Sequence of chain 1.B:
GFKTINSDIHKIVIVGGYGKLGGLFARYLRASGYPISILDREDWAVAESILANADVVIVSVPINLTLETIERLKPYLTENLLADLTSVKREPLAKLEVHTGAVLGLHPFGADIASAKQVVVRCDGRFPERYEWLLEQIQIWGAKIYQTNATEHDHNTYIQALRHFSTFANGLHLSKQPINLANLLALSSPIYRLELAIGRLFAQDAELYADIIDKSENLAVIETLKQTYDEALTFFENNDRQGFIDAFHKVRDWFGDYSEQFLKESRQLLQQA

This small molecule binds to this protein.
Small molecule (SMILES): N[C@@H](Cc1ccc(O)cc1)C(=O)O

Binding-site contacts:
Ligand atom CD2 contacts residue TYR227 of chain 1.A at 3.5 Å (hydrophobic).
Ligand atom CZ contacts residue GLN177 of chain 1.A at 3.1 Å.
Ligand atom OH contacts residue SER100 of chain 1.A at 2.4 Å (h-bond).
Ligand atom C contacts residue TYR227 of chain 1.A at 3.7 Å (hydrophobic).
Ligand atom O contacts residue GLN222 of chain 1.A at 3.0 Å (h-bond).
Ligand atom CE1 contacts residue GLN177 of chain 1.A at 3.5 Å.
Ligand atom CZ contacts residue NAD1 of chain 1.D at 3.4 Å.
Ligand atom OH contacts residue HIS121 of chain 1.A at 2.6 Å (h-bond).
Ligand atom CB contacts residue NAD1 of chain 1.D at 3.6 Å.
Ligand atom CD1 contacts residue PHE124 of chain 1.A at 3.5 Å (hydrophobic).
Ligand atom CA contacts residue TYR227 of chain 1.A at 3.6 Å (hydrophobic).
Ligand atom OH contacts residue NAD1 of chain 1.D at 3.4 Å.
Ligand atom CB contacts residue TYR227 of chain 1.A at 3.5 Å (hydrophobic).
Ligand atom C contacts residue ARG218 of chain 1.A at 3.4 Å.
Ligand atom CB contacts residue GLN222 of chain 1.A at 3.8 Å.
Ligand atom C contacts residue GLN222 of chain 1.A at 3.8 Å.
Ligand atom CG contacts residue TYR209 of chain 1.B at 3.8 Å (hydrophobic).
Ligand atom OH contacts residue GLN177 of chain 1.A at 2.9 Å (h-bond).
Ligand atom CD2 contacts residue NAD1 of chain 1.D at 3.4 Å.
Ligand atom CZ contacts residue HIS121 of chain 1.A at 3.6 Å.
Ligand atom CE1 contacts residue PRO122 of chain 1.A at 3.7 Å (hydrophobic).
Ligand atom CA contacts residue TYR209 of chain 1.B at 3.8 Å (hydrophobic).
Ligand atom CD1 contacts residue NAD1 of chain 1.D at 3.7 Å.
Ligand atom O contacts residue ARG218 of chain 1.A at 2.7 Å (salt-bridge).
Ligand atom CE2 contacts residue NAD1 of chain 1.D at 3.5 Å.
Ligand atom O contacts residue TYR227 of chain 1.A at 3.2 Å (h-bond).
Ligand atom CE2 contacts residue GLN177 of chain 1.A at 3.7 Å.
Ligand atom CE1 contacts residue NAD1 of chain 1.D at 3.5 Å.
Ligand atom CG contacts residue NAD1 of chain 1.D at 3.4 Å.
Ligand atom N contacts residue TYR209 of chain 1.B at 2.8 Å (h-bond).
Ligand atom CE1 contacts residue PHE124 of chain 1.A at 3.7 Å (hydrophobic).
Ligand atom CZ contacts residue SER100 of chain 1.A at 3.5 Å.
Ligand atom CB contacts residue GLY125 of chain 1.A at 3.7 Å.
Ligand atom N contacts residue HIS181 of chain 1.A at 3.5 Å.
Ligand atom CE1 contacts residue HIS121 of chain 1.A at 3.8 Å.
Ligand atom CE2 contacts residue ILE230 of chain 1.A at 3.7 Å (hydrophobic).
Ligand atom OXT contacts residue ARG218 of chain 1.A at 2.9 Å (salt-bridge).
Ligand atom N contacts residue TYR227 of chain 1.A at 3.1 Å (h-bond).
Ligand atom CD1 contacts residue TYR209 of chain 1.B at 3.6 Å (hydrophobic).
Ligand atom CE1 contacts residue TYR209 of chain 1.B at 3.8 Å (hydrophobic).

Sequence of chain 1.A:
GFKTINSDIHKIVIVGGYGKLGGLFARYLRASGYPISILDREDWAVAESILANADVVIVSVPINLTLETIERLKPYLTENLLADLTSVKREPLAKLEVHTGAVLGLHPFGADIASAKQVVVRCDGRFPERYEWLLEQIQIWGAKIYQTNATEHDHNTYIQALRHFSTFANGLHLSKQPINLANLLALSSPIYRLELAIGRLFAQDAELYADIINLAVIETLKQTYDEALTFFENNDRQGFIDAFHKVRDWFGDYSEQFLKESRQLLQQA